The small molecule below binds the protein below.
Small molecule (SMILES): CC(C)(O)CC(=O)NCCn1ccc2ncnc(Nc3ccc(Oc4cccc(C(F)(F)F)c4)c(Cl)c3)c21

Binding-site contacts:
Ligand atom C2 contacts residue LEU151 of chain 1.A at 3.7 Å (hydrophobic).
Ligand atom C22 contacts residue SER82 of chain 1.A at 3.5 Å.
Ligand atom CL contacts residue LEU95 of chain 1.A at 3.5 Å.
Ligand atom C13 contacts residue LYS52 of chain 1.A at 3.6 Å.
Ligand atom C19 contacts residue ASP162 of chain 1.A at 3.5 Å.
Ligand atom F2 contacts residue THR97 of chain 1.A at 3.2 Å.
Ligand atom CL contacts residue LYS52 of chain 1.A at 3.6 Å.
Ligand atom C22 contacts residue THR161 of chain 1.A at 3.7 Å.
Ligand atom C17 contacts residue ASP162 of chain 1.A at 3.5 Å.
Ligand atom F1 contacts residue SER82 of chain 1.A at 2.9 Å.
Ligand atom F2 contacts residue ARG83 of chain 1.A at 3.7 Å.
Ligand atom N1 contacts residue LEU151 of chain 1.A at 3.3 Å.
Ligand atom C3 contacts residue LEU151 of chain 1.A at 3.5 Å (hydrophobic).
Ligand atom C5 contacts residue MET100 of chain 1.A at 3.1 Å (hydrophobic).
Ligand atom F contacts residue SER82 of chain 1.A at 3.1 Å.
Ligand atom C14 contacts residue ASP162 of chain 1.A at 3.2 Å.
Ligand atom CL contacts residue ALA50 of chain 1.A at 3.4 Å.
Ligand atom F2 contacts residue LEU84 of chain 1.A at 3.1 Å.
Ligand atom O1 contacts residue LYS52 of chain 1.A at 3.4 Å.
Ligand atom N contacts residue MET100 of chain 1.A at 2.8 Å (h-bond).
Ligand atom C contacts residue ALA50 of chain 1.A at 3.6 Å (hydrophobic).
Ligand atom F contacts residue PHE163 of chain 1.A at 3.3 Å.
Ligand atom C1 contacts residue LEU151 of chain 1.A at 3.5 Å (hydrophobic).
Ligand atom C2 contacts residue LEU99 of chain 1.A at 3.6 Å (hydrophobic).
Ligand atom N1 contacts residue THR97 of chain 1.A at 3.7 Å.
Ligand atom C contacts residue LEU151 of chain 1.A at 3.4 Å (hydrophobic).
Ligand atom C20 contacts residue THR161 of chain 1.A at 3.5 Å.
Ligand atom F1 contacts residue THR161 of chain 1.A at 2.7 Å.
Ligand atom C5 contacts residue LEU99 of chain 1.A at 3.4 Å (hydrophobic).
Ligand atom N2 contacts residue LEU151 of chain 1.A at 3.6 Å.
Ligand atom O2 contacts residue VAL33 of chain 1.A at 3.4 Å.
Ligand atom C4 contacts residue GLY103 of chain 1.A at 3.7 Å.
Ligand atom CL contacts residue THR97 of chain 1.A at 3.7 Å.
Ligand atom O2 contacts residue GLY26 of chain 1.A at 3.5 Å (h-bond).
Ligand atom C2 contacts residue MET100 of chain 1.A at 3.6 Å (hydrophobic).
Ligand atom C21 contacts residue THR161 of chain 1.A at 3.4 Å.
Ligand atom N1 contacts residue ALA50 of chain 1.A at 3.4 Å.
Ligand atom C1 contacts residue ALA50 of chain 1.A at 3.7 Å (hydrophobic).
Ligand atom C18 contacts residue ASP162 of chain 1.A at 2.8 Å.
Ligand atom C contacts residue GLN98 of chain 1.A at 3.4 Å.

Sequence of chain 1.A:
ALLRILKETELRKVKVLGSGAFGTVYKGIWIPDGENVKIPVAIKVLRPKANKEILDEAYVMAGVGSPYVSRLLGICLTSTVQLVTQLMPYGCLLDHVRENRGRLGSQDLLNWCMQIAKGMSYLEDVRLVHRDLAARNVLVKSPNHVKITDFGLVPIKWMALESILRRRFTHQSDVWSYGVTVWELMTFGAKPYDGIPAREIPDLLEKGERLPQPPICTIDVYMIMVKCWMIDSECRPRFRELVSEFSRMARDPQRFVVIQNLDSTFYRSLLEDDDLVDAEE